A protein and the small-molecule ligand that binds it are described below.
Small molecule (SMILES): CC1=C(/C=C/C(C)=C/C=C/C(C)=C/C(=O)O)C(C)(C)CCC1

Sequence of chain 1.A:
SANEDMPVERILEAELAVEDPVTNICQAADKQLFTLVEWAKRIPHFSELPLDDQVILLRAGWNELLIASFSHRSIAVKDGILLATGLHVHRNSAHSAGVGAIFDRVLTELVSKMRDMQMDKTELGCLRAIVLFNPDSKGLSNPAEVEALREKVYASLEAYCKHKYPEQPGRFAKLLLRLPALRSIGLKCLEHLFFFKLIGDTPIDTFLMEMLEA

Binding-site contacts:
Ligand atom C14 contacts residue ALA48 of chain 1.E at 4.0 Å (hydrophobic).
Ligand atom C12 contacts residue ALA48 of chain 1.E at 3.6 Å (hydrophobic).
Ligand atom C19 contacts residue ASN82 of chain 1.E at 3.9 Å.
Ligand atom C8 contacts residue ILE44 of chain 1.E at 4.1 Å (hydrophobic).
Ligand atom C16 contacts residue ILE44 of chain 1.E at 4.0 Å (hydrophobic).
Ligand atom C13 contacts residue PHE89 of chain 1.E at 3.6 Å (hydrophobic).
Ligand atom C10 contacts residue ALA48 of chain 1.E at 3.7 Å (hydrophobic).
Ligand atom C11 contacts residue PHE89 of chain 1.E at 4.1 Å (hydrophobic).
Ligand atom C20 contacts residue ALA47 of chain 1.E at 3.9 Å (hydrophobic).
Ligand atom O1 contacts residue ALA103 of chain 1.E at 3.6 Å.
Ligand atom C15 contacts residue ALA103 of chain 1.E at 3.8 Å (hydrophobic).
Ligand atom C19 contacts residue TRP81 of chain 1.E at 4.1 Å (hydrophobic).
Ligand atom C12 contacts residue PHE89 of chain 1.E at 3.9 Å (hydrophobic).
Ligand atom O2 contacts residue LEU102 of chain 1.E at 3.6 Å.
Ligand atom C20 contacts residue ILE44 of chain 1.E at 3.9 Å (hydrophobic).
Ligand atom C20 contacts residue PHE89 of chain 1.E at 3.5 Å (hydrophobic).
Ligand atom C13 contacts residue ALA48 of chain 1.E at 3.9 Å (hydrophobic).
Ligand atom O1 contacts residue PHE89 of chain 1.E at 3.7 Å.
Ligand atom O2 contacts residue ALA103 of chain 1.E at 2.9 Å (h-bond).
Ligand atom C6 contacts residue CYS208 of chain 1.E at 3.9 Å (hydrophobic).
Ligand atom C17 contacts residue CYS208 of chain 1.E at 3.9 Å (hydrophobic).
Ligand atom C16 contacts residue CYS45 of chain 1.E at 4.0 Å (hydrophobic).
Ligand atom O1 contacts residue ARG92 of chain 1.E at 2.6 Å (salt-bridge).
Ligand atom C15 contacts residue ARG92 of chain 1.E at 3.5 Å.
Ligand atom O1 contacts residue GLN51 of chain 1.E at 3.3 Å.
Ligand atom O2 contacts residue ARG92 of chain 1.E at 3.7 Å.
Ligand atom O2 contacts residue PHE89 of chain 1.E at 3.9 Å.
Ligand atom C7 contacts residue CYS208 of chain 1.E at 3.8 Å (hydrophobic).
Ligand atom C14 contacts residue LEU85 of chain 1.E at 4.0 Å (hydrophobic).
Ligand atom C4 contacts residue ILE121 of chain 1.E at 3.9 Å (hydrophobic).
Ligand atom C17 contacts residue LEU212 of chain 1.A at 4.2 Å (hydrophobic).
Ligand atom O2 contacts residue ALA47 of chain 1.E at 3.4 Å.
Ligand atom C14 contacts residue PHE89 of chain 1.E at 3.9 Å (hydrophobic).
Ligand atom C12 contacts residue LEU85 of chain 1.E at 4.0 Å (hydrophobic).
Ligand atom C2 contacts residue LEU212 of chain 1.A at 4.1 Å (hydrophobic).
Ligand atom C18 contacts residue PHE89 of chain 1.E at 3.9 Å (hydrophobic).
Ligand atom C11 contacts residue ALA48 of chain 1.E at 3.7 Å (hydrophobic).
Ligand atom C15 contacts residue PHE89 of chain 1.E at 3.6 Å (hydrophobic).
Ligand atom C15 contacts residue GLN51 of chain 1.E at 3.9 Å.
Ligand atom C15 contacts residue ALA47 of chain 1.E at 4.1 Å (hydrophobic).

Sequence of chain 1.E:
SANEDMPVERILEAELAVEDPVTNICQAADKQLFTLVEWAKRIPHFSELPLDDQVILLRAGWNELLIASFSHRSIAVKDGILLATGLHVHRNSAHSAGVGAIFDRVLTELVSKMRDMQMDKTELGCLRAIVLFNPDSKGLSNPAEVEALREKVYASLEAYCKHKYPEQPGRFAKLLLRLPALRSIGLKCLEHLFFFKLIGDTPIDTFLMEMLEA